Binding-site contacts:
Ligand atom O7 contacts residue ALA34 of chain 1.B at 3.5 Å (h-bond).
Ligand atom C8 contacts residue ASN59 of chain 1.B at 4.2 Å.
Ligand atom C3 contacts residue ASN59 of chain 1.B at 3.8 Å.
Ligand atom C2 contacts residue ASN59 of chain 1.B at 2.5 Å.
Ligand atom N2 contacts residue ASN59 of chain 1.B at 2.9 Å (h-bond).
Ligand atom O7 contacts residue SER35 of chain 1.B at 4.3 Å.
Ligand atom C4 contacts residue ASN59 of chain 1.B at 4.2 Å.
Ligand atom C5 contacts residue ASN59 of chain 1.B at 3.6 Å.
Ligand atom C7 contacts residue ALA34 of chain 1.B at 4.1 Å (hydrophobic).
Ligand atom O7 contacts residue SER56 of chain 1.B at 4.4 Å.
Ligand atom C8 contacts residue SER35 of chain 1.B at 3.6 Å.
Ligand atom O5 contacts residue ASN59 of chain 1.B at 2.4 Å (h-bond).
Ligand atom C7 contacts residue SER35 of chain 1.B at 4.2 Å.
Ligand atom C7 contacts residue ASN59 of chain 1.B at 3.8 Å.
Ligand atom C1 contacts residue ASN59 of chain 1.B at 1.4 Å.

Sequence of chain 1.B:
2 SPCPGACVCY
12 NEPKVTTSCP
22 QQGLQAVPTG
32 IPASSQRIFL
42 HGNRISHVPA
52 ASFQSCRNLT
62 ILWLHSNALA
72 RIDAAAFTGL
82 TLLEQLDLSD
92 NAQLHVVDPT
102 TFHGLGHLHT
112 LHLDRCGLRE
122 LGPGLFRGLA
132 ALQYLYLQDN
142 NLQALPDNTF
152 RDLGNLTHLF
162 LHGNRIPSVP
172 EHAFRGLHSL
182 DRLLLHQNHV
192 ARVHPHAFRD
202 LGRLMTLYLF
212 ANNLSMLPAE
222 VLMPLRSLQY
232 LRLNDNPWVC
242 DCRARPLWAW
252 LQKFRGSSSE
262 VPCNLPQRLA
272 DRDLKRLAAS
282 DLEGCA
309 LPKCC

The small molecule below binds the protein below.
Small molecule (SMILES): CC(=O)N[C@@H]1[C@@H](O)[C@H](O)[C@@H](CO)O[C@H]1O